A protein and the small-molecule ligand that binds it are described below.
Small molecule (SMILES): CC(=O)N[C@@H]1[C@@H](O)[C@H](O)[C@@H](CO)O[C@H]1O

Sequence of chain 1.D:
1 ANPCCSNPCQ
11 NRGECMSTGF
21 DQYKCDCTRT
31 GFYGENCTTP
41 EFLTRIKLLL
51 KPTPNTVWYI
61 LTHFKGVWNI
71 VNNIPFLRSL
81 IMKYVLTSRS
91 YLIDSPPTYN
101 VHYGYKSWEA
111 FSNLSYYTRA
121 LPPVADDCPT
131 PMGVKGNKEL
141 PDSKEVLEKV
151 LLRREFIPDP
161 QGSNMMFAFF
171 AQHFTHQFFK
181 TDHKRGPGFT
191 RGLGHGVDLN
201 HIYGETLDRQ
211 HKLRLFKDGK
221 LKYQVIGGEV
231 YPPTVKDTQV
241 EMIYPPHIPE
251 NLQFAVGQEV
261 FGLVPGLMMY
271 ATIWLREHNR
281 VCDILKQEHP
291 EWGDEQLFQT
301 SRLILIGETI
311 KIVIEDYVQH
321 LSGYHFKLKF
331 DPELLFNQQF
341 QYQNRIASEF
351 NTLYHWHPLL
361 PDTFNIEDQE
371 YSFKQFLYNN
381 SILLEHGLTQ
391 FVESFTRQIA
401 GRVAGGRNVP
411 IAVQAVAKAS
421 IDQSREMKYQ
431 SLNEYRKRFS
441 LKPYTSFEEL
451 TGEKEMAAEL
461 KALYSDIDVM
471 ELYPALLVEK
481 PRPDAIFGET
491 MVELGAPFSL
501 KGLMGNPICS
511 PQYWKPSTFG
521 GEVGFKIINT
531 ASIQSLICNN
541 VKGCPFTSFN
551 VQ

Binding-site contacts:
Ligand atom O7 contacts residue GLU35 of chain 1.D at 3.9 Å.
Ligand atom O7 contacts residue ASN36 of chain 1.D at 4.3 Å.
Ligand atom C1 contacts residue GLU35 of chain 1.D at 4.2 Å.
Ligand atom C2 contacts residue ASN36 of chain 1.D at 2.5 Å.
Ligand atom C3 contacts residue ASN36 of chain 1.D at 3.8 Å.
Ligand atom C8 contacts residue ASN36 of chain 1.D at 3.4 Å.
Ligand atom C5 contacts residue ASN36 of chain 1.D at 3.7 Å.
Ligand atom C2 contacts residue GLU35 of chain 1.D at 4.0 Å.
Ligand atom N2 contacts residue ASN36 of chain 1.D at 2.9 Å (h-bond).
Ligand atom C7 contacts residue ASN36 of chain 1.D at 3.4 Å.
Ligand atom O6 contacts residue SER6 of chain 1.D at 4.2 Å.
Ligand atom C6 contacts residue SER6 of chain 1.D at 4.3 Å.
Ligand atom O5 contacts residue PRO8 of chain 1.D at 4.2 Å.
Ligand atom C5 contacts residue TYR23 of chain 1.D at 3.6 Å (hydrophobic).
Ligand atom C7 contacts residue GLU35 of chain 1.D at 3.9 Å.
Ligand atom C1 contacts residue ASN36 of chain 1.D at 1.4 Å.
Ligand atom O5 contacts residue ASN36 of chain 1.D at 2.4 Å (h-bond).
Ligand atom N2 contacts residue GLU35 of chain 1.D at 3.1 Å (salt-bridge).
Ligand atom C6 contacts residue TYR23 of chain 1.D at 4.3 Å (hydrophobic).
Ligand atom O6 contacts residue PRO8 of chain 1.D at 4.0 Å.
Ligand atom C4 contacts residue ASN36 of chain 1.D at 4.2 Å.
Ligand atom O5 contacts residue TYR23 of chain 1.D at 3.5 Å (h-bond).
Ligand atom C6 contacts residue PRO8 of chain 1.D at 4.4 Å (hydrophobic).
Ligand atom C1 contacts residue TYR23 of chain 1.D at 3.4 Å (hydrophobic).
Ligand atom C3 contacts residue GLU35 of chain 1.D at 4.2 Å.